Binding-site contacts:
Ligand atom C7 contacts residue ASN12 of chain 20.G at 3.9 Å.
Ligand atom N2 contacts residue ASN12 of chain 20.G at 3.8 Å.
Ligand atom C5 contacts residue ASN12 of chain 20.G at 4.1 Å.
Ligand atom O7 contacts residue ASN12 of chain 20.G at 3.6 Å.
Ligand atom C2 contacts residue ASN12 of chain 20.G at 3.3 Å.
Ligand atom C1 contacts residue ASN12 of chain 20.G at 2.2 Å.
Ligand atom O5 contacts residue ASN12 of chain 20.G at 2.7 Å (h-bond).

This protein binds this small molecule.
Small molecule (SMILES): CC(=O)N[C@H]1[C@H](O[C@H]2[C@H](O)[C@@H](NC(C)=O)CO[C@@H]2CO)O[C@H](CO)[C@@H](O)[C@@H]1O

Sequence of chain 20.G:
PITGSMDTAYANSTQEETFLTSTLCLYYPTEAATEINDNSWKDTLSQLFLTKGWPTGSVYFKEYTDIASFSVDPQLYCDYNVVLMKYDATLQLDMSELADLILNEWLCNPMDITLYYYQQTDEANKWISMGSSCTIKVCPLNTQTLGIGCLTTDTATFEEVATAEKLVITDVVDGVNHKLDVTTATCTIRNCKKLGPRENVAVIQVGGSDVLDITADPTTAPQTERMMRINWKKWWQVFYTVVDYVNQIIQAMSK